Binding-site contacts:
Ligand atom C contacts residue TYR7 of chain 1.A at 3.2 Å (hydrophobic).
Ligand atom N contacts residue TYR7 of chain 1.A at 3.5 Å (h-bond).
Ligand atom N contacts residue SER77 of chain 1.A at 2.8 Å (h-bond).
Ligand atom N contacts residue GLU152 of chain 1.A at 2.8 Å (salt-bridge).
Ligand atom N contacts residue TYR99 of chain 1.A at 3.0 Å (h-bond).
Ligand atom CA contacts residue GLN70 of chain 1.A at 3.3 Å.
Ligand atom C contacts residue TYR84 of chain 1.A at 3.4 Å (hydrophobic).
Ligand atom CB contacts residue GLN70 of chain 1.A at 3.4 Å.
Ligand atom O contacts residue THR143 of chain 1.A at 2.7 Å (h-bond).
Ligand atom CB contacts residue GLU152 of chain 1.A at 3.4 Å.
Ligand atom O contacts residue LYS146 of chain 1.A at 3.2 Å.
Ligand atom OXT contacts residue LYS146 of chain 1.A at 3.0 Å (salt-bridge).
Ligand atom O contacts residue ILE66 of chain 1.A at 3.1 Å.
Ligand atom O contacts residue THR73 of chain 1.A at 3.2 Å.
Ligand atom CA contacts residue TYR99 of chain 1.A at 3.2 Å (hydrophobic).
Ligand atom CG contacts residue GLU76 of chain 1.A at 3.5 Å.
Ligand atom O contacts residue TYR84 of chain 1.A at 2.6 Å (h-bond).
Ligand atom CB contacts residue GLU152 of chain 1.A at 3.5 Å.
Ligand atom CB contacts residue TYR99 of chain 1.A at 3.2 Å (hydrophobic).
Ligand atom OD2 contacts residue GLU76 of chain 1.A at 3.3 Å.
Ligand atom CE contacts residue TYR116 of chain 1.A at 3.4 Å (hydrophobic).
Ligand atom OG contacts residue GLN70 of chain 1.A at 3.4 Å (h-bond).
Ligand atom CD2 contacts residue GLU152 of chain 1.A at 3.5 Å.
Ligand atom O contacts residue TRP147 of chain 1.A at 3.1 Å (h-bond).
Ligand atom O contacts residue TYR159 of chain 1.A at 2.6 Å (h-bond).
Ligand atom CD contacts residue ASN63 of chain 1.A at 3.4 Å.
Ligand atom OXT contacts residue ASN80 of chain 1.A at 2.7 Å (h-bond).
Ligand atom N contacts residue TYR171 of chain 1.A at 2.7 Å (h-bond).
Ligand atom OG contacts residue TYR171 of chain 1.A at 3.2 Å (h-bond).
Ligand atom N contacts residue TYR7 of chain 1.A at 3.1 Å (h-bond).
Ligand atom OG contacts residue TYR59 of chain 1.A at 2.9 Å.
Ligand atom O contacts residue GLN155 of chain 1.A at 3.4 Å (h-bond).
Ligand atom CB contacts residue ARG156 of chain 1.A at 3.1 Å.
Ligand atom CG2 contacts residue TYR99 of chain 1.A at 3.4 Å (hydrophobic).
Ligand atom CB contacts residue TRP167 of chain 1.A at 3.5 Å (hydrophobic).
Ligand atom OXT contacts residue TYR84 of chain 1.A at 3.3 Å (h-bond).
Ligand atom CA contacts residue GLU152 of chain 1.A at 3.5 Å.
Ligand atom CA contacts residue TYR7 of chain 1.A at 3.1 Å (hydrophobic).
Ligand atom N contacts residue TRP167 of chain 1.A at 3.4 Å.
Ligand atom CG contacts residue ILE66 of chain 1.A at 3.4 Å (hydrophobic).

Sequence of chain 1.A:
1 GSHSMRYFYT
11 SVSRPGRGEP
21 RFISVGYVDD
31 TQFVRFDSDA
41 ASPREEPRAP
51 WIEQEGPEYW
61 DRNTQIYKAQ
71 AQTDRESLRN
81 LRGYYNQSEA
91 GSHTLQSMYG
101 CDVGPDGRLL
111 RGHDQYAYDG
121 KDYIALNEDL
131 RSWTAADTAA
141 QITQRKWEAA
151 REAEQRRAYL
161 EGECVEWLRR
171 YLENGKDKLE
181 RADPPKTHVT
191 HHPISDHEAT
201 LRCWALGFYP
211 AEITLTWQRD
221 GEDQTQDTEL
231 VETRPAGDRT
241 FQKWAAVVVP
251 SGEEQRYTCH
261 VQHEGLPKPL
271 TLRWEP

A protein and the small-molecule ligand that binds it are described below.
Small molecule (SMILES): CC[C@H](C)[C@H](NC(=O)[C@@H]1CCCN1C(=O)[C@@H](N)CO)C(=O)N[C@H](C(=O)N1CCC[C@H]1C(=O)N[C@@H](CO)C(=O)N[C@@H](Cc1ccccc1)C(=O)N[C@@H](CC(=O)O)C(=O)N[C@@H](CCSC)C(=O)O)C(C)C